Sequence of chain 1.B:
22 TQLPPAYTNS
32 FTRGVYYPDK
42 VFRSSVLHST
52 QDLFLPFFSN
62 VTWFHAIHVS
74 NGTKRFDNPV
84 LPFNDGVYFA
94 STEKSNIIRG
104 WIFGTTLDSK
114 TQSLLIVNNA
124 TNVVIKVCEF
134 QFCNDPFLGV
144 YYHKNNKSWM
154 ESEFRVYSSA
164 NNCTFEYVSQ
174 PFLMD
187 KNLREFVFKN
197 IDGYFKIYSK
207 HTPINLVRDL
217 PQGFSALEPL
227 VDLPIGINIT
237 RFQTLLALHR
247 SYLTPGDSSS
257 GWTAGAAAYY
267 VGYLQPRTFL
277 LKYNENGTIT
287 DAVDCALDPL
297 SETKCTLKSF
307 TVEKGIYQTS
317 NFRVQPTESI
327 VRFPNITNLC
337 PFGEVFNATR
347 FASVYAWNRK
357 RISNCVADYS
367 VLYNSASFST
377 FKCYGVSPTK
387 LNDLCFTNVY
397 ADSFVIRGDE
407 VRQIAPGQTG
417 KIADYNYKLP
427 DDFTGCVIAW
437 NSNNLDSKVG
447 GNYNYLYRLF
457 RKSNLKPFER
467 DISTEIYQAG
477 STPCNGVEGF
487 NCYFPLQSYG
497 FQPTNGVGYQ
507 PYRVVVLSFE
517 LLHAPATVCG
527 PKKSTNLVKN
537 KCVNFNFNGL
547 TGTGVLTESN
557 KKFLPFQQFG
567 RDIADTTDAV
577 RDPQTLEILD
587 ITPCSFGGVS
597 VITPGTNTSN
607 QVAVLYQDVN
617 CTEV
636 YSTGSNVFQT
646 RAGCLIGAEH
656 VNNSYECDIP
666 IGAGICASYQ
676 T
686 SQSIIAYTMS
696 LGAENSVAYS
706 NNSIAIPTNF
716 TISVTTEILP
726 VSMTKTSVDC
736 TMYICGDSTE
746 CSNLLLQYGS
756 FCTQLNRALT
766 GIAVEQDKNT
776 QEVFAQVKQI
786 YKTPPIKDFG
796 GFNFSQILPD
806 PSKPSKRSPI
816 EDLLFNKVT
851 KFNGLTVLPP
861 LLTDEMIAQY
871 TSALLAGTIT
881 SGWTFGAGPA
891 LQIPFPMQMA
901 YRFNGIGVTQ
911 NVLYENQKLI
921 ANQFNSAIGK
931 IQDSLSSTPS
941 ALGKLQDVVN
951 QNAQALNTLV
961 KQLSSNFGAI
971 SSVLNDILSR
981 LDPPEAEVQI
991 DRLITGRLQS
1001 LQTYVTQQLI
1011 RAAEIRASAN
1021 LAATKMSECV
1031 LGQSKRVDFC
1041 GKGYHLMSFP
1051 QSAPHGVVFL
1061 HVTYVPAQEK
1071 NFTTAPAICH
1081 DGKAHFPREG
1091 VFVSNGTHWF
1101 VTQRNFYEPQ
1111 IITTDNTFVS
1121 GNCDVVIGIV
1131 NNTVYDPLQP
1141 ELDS

This small molecule binds to this protein.
Small molecule (SMILES): CC(=O)N[C@@H]1[C@@H](O)[C@H](O)[C@@H](CO)O[C@H]1O

Binding-site contacts:
Ligand atom O7 contacts residue ASN616 of chain 1.B at 3.9 Å.
Ligand atom C5 contacts residue ASN616 of chain 1.B at 3.7 Å.
Ligand atom C7 contacts residue ASN616 of chain 1.B at 3.6 Å.
Ligand atom C1 contacts residue ASN616 of chain 1.B at 1.4 Å.
Ligand atom C8 contacts residue GLN644 of chain 1.B at 3.8 Å.
Ligand atom C2 contacts residue ASN616 of chain 1.B at 2.4 Å.
Ligand atom C3 contacts residue ASN616 of chain 1.B at 3.8 Å.
Ligand atom N2 contacts residue ASN616 of chain 1.B at 2.9 Å (h-bond).
Ligand atom O5 contacts residue THR618 of chain 1.B at 4.3 Å.
Ligand atom C4 contacts residue ASN616 of chain 1.B at 4.2 Å.
Ligand atom O5 contacts residue ASN616 of chain 1.B at 2.4 Å (h-bond).